Binding-site contacts:
Ligand atom C1 contacts residue ASN573 of chain 1.B at 1.4 Å.
Ligand atom O7 contacts residue ASN573 of chain 1.B at 4.2 Å.
Ligand atom C3 contacts residue ASN573 of chain 1.B at 3.7 Å.
Ligand atom N2 contacts residue ASN573 of chain 1.B at 2.9 Å (h-bond).
Ligand atom C2 contacts residue ASN573 of chain 1.B at 2.4 Å.
Ligand atom C5 contacts residue ASN573 of chain 1.B at 3.6 Å.
Ligand atom O5 contacts residue ASN573 of chain 1.B at 2.3 Å (h-bond).
Ligand atom C4 contacts residue ASN573 of chain 1.B at 4.2 Å.
Ligand atom C7 contacts residue ASN573 of chain 1.B at 3.8 Å.

A small-molecule ligand and the protein it binds are described below.
Small molecule (SMILES): CC(=O)N[C@@H]1[C@@H](O)[C@H](O)[C@@H](CO)O[C@H]1O

Sequence of chain 1.B:
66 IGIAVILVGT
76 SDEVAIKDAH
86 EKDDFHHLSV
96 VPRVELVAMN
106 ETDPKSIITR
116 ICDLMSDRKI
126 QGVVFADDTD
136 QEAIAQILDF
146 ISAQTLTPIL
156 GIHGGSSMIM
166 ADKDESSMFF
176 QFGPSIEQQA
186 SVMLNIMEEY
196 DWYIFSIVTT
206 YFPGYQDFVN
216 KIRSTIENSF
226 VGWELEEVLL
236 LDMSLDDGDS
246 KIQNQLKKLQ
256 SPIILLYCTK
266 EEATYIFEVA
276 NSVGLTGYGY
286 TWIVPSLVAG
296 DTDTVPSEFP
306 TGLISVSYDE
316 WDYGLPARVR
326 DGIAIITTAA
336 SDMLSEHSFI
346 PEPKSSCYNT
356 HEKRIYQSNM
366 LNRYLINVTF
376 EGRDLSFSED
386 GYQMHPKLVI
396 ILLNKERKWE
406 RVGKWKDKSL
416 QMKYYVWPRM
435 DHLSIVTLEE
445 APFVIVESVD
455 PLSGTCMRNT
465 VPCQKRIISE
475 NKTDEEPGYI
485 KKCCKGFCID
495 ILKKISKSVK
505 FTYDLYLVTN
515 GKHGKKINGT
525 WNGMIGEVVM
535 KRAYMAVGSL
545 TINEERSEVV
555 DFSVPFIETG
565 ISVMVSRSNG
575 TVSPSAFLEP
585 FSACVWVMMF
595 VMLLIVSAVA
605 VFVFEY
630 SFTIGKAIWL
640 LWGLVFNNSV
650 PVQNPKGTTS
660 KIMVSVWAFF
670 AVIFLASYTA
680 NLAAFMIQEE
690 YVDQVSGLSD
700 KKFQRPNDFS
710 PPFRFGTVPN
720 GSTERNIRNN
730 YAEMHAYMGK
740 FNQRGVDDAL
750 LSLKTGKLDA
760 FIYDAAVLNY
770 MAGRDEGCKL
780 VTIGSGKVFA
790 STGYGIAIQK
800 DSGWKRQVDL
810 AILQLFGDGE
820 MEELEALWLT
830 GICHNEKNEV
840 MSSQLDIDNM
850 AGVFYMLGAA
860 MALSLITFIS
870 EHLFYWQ